Binding-site contacts:
Ligand atom CBJ contacts residue ASP237 of chain 1.B at 3.3 Å.
Ligand atom OAL contacts residue ASP209 of chain 1.B at 3.1 Å (salt-bridge).
Ligand atom CBJ contacts residue MG1 of chain 1.G at 3.6 Å.
Ligand atom OAL contacts residue ASP237 of chain 1.B at 2.8 Å (salt-bridge).
Ligand atom OAL contacts residue ASP236 of chain 1.B at 3.8 Å.
Ligand atom CBL contacts residue ASP237 of chain 1.B at 3.4 Å.
Ligand atom OAL contacts residue MG1 of chain 1.G at 1.8 Å.
Ligand atom OAZ contacts residue TYR157 of chain 1.B at 3.6 Å.
Ligand atom CBN contacts residue MET76 of chain 1.B at 3.7 Å (hydrophobic).
Ligand atom CAA contacts residue TYR157 of chain 1.B at 3.6 Å (hydrophobic).
Ligand atom CAP contacts residue LEU154 of chain 1.B at 3.7 Å (hydrophobic).
Ligand atom CAA contacts residue GLY51 of chain 1.B at 3.6 Å.
Ligand atom OBB contacts residue ASP211 of chain 1.B at 3.5 Å (salt-bridge).
Ligand atom OAI contacts residue TYR69 of chain 1.B at 3.2 Å (h-bond).
Ligand atom OAM contacts residue SAH1 of chain 1.F at 3.8 Å.
Ligand atom CBJ contacts residue GLN266 of chain 1.B at 3.9 Å.
Ligand atom OAL contacts residue ASP211 of chain 1.B at 2.6 Å (salt-bridge).
Ligand atom CBQ contacts residue ASP211 of chain 1.B at 3.1 Å.
Ligand atom OAK contacts residue GLN266 of chain 1.B at 2.6 Å (h-bond).
Ligand atom CBP contacts residue TYR69 of chain 1.B at 3.8 Å (hydrophobic).
Ligand atom OAK contacts residue ASP236 of chain 1.B at 2.6 Å (salt-bridge).
Ligand atom CAR contacts residue TYR157 of chain 1.B at 3.7 Å (hydrophobic).
Ligand atom CBL contacts residue GLN266 of chain 1.B at 3.3 Å.
Ligand atom OAM contacts residue MET76 of chain 1.B at 3.5 Å (h-bond).
Ligand atom CAU contacts residue TYR157 of chain 1.B at 3.5 Å (hydrophobic).
Ligand atom CBM contacts residue ASP211 of chain 1.B at 3.5 Å.
Ligand atom OAJ contacts residue PRO241 of chain 1.B at 3.8 Å.
Ligand atom CBJ contacts residue ASP211 of chain 1.B at 3.1 Å.
Ligand atom CAA contacts residue ALA50 of chain 1.B at 3.8 Å (hydrophobic).
Ligand atom CBN contacts residue ASP211 of chain 1.B at 3.7 Å.
Ligand atom OAK contacts residue ARG81 of chain 1.B at 3.7 Å.
Ligand atom CBM contacts residue MG1 of chain 1.G at 2.6 Å.
Ligand atom CBL contacts residue MG1 of chain 1.G at 2.8 Å.
Ligand atom OAK contacts residue ASP237 of chain 1.B at 2.8 Å (salt-bridge).
Ligand atom CBM contacts residue ASP237 of chain 1.B at 3.7 Å.
Ligand atom OAK contacts residue MG1 of chain 1.G at 2.1 Å.
Ligand atom CBL contacts residue ASP211 of chain 1.B at 3.8 Å.
Ligand atom CAF contacts residue GLN266 of chain 1.B at 3.3 Å.
Ligand atom CAA contacts residue TYR69 of chain 1.B at 3.8 Å (hydrophobic).
Ligand atom CAT contacts residue LEU154 of chain 1.B at 3.7 Å (hydrophobic).

This small molecule binds to this protein.
Small molecule (SMILES): CC[C@H]1OC(=O)/C=C/[C@H](C)[C@@H](O[C@@H]2O[C@H](C)C[C@H](N(C)C)[C@H]2O)[C@@H](C)C[C@@H](C)C(=O)/C=C/C=C/[C@@H]1CO[C@@H]1O[C@H](C)[C@@H](O)[C@@H](O)[C@H]1O

Sequence of chain 1.B:
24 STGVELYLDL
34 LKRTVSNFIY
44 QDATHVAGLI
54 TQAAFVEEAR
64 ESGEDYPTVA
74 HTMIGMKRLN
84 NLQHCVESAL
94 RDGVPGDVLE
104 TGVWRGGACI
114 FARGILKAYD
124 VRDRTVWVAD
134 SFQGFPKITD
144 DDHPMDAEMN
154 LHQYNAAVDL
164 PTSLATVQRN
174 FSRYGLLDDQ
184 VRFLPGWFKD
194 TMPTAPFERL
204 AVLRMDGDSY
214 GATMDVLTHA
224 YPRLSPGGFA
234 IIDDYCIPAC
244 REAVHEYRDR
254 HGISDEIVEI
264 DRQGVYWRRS